Sequence of chain 1.B:
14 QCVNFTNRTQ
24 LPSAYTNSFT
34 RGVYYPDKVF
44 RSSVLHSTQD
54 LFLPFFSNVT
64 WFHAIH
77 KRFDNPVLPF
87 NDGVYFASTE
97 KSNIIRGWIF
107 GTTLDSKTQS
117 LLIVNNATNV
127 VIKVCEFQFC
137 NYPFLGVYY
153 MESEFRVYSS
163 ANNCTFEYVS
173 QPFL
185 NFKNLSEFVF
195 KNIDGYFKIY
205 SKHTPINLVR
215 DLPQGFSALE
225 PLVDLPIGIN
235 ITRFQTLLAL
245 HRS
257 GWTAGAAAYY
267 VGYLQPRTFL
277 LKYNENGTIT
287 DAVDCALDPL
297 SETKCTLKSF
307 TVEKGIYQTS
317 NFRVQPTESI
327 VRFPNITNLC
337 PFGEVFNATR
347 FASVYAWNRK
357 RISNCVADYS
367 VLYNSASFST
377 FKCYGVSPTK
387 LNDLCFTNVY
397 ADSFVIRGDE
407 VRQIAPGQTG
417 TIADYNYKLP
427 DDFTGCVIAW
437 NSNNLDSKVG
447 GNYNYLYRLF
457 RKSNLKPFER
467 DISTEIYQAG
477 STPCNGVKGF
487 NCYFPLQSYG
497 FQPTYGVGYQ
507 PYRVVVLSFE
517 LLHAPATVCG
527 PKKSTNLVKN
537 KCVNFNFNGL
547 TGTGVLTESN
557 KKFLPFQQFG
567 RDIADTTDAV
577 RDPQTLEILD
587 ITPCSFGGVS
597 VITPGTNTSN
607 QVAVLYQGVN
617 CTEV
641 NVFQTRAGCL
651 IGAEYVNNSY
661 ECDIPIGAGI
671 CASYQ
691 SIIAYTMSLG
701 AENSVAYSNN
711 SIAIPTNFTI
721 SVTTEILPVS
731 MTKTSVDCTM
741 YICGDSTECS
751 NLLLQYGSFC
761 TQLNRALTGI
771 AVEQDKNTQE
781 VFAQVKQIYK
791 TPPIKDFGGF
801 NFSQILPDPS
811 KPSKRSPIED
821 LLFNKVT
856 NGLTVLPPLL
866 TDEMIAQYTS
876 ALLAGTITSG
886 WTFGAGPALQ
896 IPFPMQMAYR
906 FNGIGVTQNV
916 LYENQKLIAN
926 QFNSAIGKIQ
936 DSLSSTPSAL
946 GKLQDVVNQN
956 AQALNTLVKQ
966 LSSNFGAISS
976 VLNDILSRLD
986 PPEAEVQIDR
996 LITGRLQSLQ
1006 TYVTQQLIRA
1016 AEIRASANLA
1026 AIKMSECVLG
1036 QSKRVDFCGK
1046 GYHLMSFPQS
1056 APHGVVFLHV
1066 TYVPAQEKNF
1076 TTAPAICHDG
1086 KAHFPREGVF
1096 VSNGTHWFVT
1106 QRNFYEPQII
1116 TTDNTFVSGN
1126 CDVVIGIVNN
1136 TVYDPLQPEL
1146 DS

This small molecule binds to this protein.
Small molecule (SMILES): CC(=O)N[C@@H]1[C@@H](O)[C@H](O)[C@@H](CO)O[C@H]1O

Binding-site contacts:
Ligand atom C7 contacts residue GLN580 of chain 1.B at 3.6 Å.
Ligand atom O5 contacts residue ASN331 of chain 1.B at 2.4 Å (h-bond).
Ligand atom C1 contacts residue GLN580 of chain 1.B at 4.1 Å.
Ligand atom C2 contacts residue GLN580 of chain 1.B at 4.0 Å.
Ligand atom N2 contacts residue ASN331 of chain 1.B at 2.9 Å (h-bond).
Ligand atom C7 contacts residue ASN331 of chain 1.B at 3.2 Å.
Ligand atom C2 contacts residue ASN331 of chain 1.B at 2.4 Å.
Ligand atom C8 contacts residue LEU582 of chain 1.B at 4.4 Å (hydrophobic).
Ligand atom N2 contacts residue GLN580 of chain 1.B at 3.0 Å (h-bond).
Ligand atom C1 contacts residue ASN331 of chain 1.B at 1.4 Å.
Ligand atom C3 contacts residue ASN331 of chain 1.B at 3.8 Å.
Ligand atom C8 contacts residue GLN580 of chain 1.B at 3.4 Å.
Ligand atom C4 contacts residue ASN331 of chain 1.B at 4.2 Å.
Ligand atom C8 contacts residue ASN331 of chain 1.B at 4.4 Å.
Ligand atom O7 contacts residue ASN331 of chain 1.B at 3.3 Å (h-bond).
Ligand atom C5 contacts residue ASN331 of chain 1.B at 3.7 Å.